A protein and the small-molecule ligand that binds it are described below.
Small molecule (SMILES): COC(=O)C(C#N)=C(Nc1cccc2c(Cl)c[nH]c12)N[C@H]1CCCCN(CC(=O)N2CCCC2)C1=O

Binding-site contacts:
Ligand atom CL36 contacts residue ILE217 of chain 1.B at 3.7 Å.
Ligand atom CL36 contacts residue TRP205 of chain 1.B at 3.6 Å.
Ligand atom O32 contacts residue GLY206 of chain 1.B at 3.0 Å (h-bond).
Ligand atom C9 contacts residue GLN182 of chain 1.B at 3.8 Å.
Ligand atom C21 contacts residue TRP205 of chain 1.B at 3.6 Å (hydrophobic).
Ligand atom C1 contacts residue GLY208 of chain 1.B at 3.7 Å.
Ligand atom N30 contacts residue CYS209 of chain 1.B at 3.6 Å.
Ligand atom N31 contacts residue GLY206 of chain 1.B at 3.5 Å (h-bond).
Ligand atom O33 contacts residue CYS209 of chain 1.B at 2.9 Å (h-bond).
Ligand atom CL36 contacts residue ALA180 of chain 1.B at 3.6 Å.
Ligand atom C22 contacts residue TYR85 of chain 1.B at 3.5 Å (hydrophobic).
Ligand atom O33 contacts residue CYS181 of chain 1.B at 3.6 Å (h-bond).
Ligand atom C13 contacts residue CYS209 of chain 1.B at 3.6 Å (hydrophobic).
Ligand atom C3 contacts residue TRP205 of chain 1.B at 3.5 Å (hydrophobic).
Ligand atom N30 contacts residue GLY208 of chain 1.B at 3.5 Å (h-bond).
Ligand atom C18 contacts residue THR84 of chain 1.B at 3.4 Å.
Ligand atom C6 contacts residue ALA180 of chain 1.B at 3.1 Å (hydrophobic).
Ligand atom N30 contacts residue GLN182 of chain 1.B at 3.8 Å.
Ligand atom N26 contacts residue GLY208 of chain 1.B at 3.6 Å.
Ligand atom N27 contacts residue GLY208 of chain 1.B at 2.8 Å (h-bond).
Ligand atom CL36 contacts residue GLY216 of chain 1.B at 3.2 Å.
Ligand atom O32 contacts residue TRP205 of chain 1.B at 3.1 Å.
Ligand atom C5 contacts residue ALA180 of chain 1.B at 3.8 Å (hydrophobic).
Ligand atom C22 contacts residue TRP205 of chain 1.B at 3.8 Å (hydrophobic).
Ligand atom C10 contacts residue GLY206 of chain 1.B at 3.3 Å.
Ligand atom C17 contacts residue THR84 of chain 1.B at 3.7 Å.
Ligand atom C6 contacts residue ASP179 of chain 1.B at 3.5 Å.
Ligand atom C3 contacts residue VAL203 of chain 1.B at 3.6 Å (hydrophobic).
Ligand atom O33 contacts residue GLN182 of chain 1.B at 3.0 Å.
Ligand atom C24 contacts residue GLU135 of chain 1.B at 3.4 Å.
Ligand atom C18 contacts residue TYR85 of chain 1.B at 3.6 Å (hydrophobic).
Ligand atom N27 contacts residue ALA180 of chain 1.B at 3.2 Å (h-bond).
Ligand atom C8 contacts residue GLY208 of chain 1.B at 3.7 Å.
Ligand atom C7 contacts residue TRP205 of chain 1.B at 3.6 Å (hydrophobic).
Ligand atom C12 contacts residue GLY206 of chain 1.B at 3.8 Å.
Ligand atom C23 contacts residue GLY206 of chain 1.B at 3.7 Å.
Ligand atom C2 contacts residue TRP205 of chain 1.B at 3.8 Å (hydrophobic).
Ligand atom C5 contacts residue TRP205 of chain 1.B at 3.6 Å (hydrophobic).
Ligand atom C18 contacts residue GLU83 of chain 1.B at 3.7 Å.
Ligand atom C6 contacts residue GLY208 of chain 1.B at 3.7 Å.

Sequence of chain 1.B:
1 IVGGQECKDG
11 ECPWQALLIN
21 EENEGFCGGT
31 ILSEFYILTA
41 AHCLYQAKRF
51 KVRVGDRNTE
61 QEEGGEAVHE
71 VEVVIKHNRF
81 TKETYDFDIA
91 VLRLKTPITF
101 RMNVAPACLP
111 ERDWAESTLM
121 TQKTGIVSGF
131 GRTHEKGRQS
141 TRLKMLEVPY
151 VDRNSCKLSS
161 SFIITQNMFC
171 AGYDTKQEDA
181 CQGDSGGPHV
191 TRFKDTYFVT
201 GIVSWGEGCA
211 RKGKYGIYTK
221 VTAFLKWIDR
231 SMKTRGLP